Sequence of chain 29.E:
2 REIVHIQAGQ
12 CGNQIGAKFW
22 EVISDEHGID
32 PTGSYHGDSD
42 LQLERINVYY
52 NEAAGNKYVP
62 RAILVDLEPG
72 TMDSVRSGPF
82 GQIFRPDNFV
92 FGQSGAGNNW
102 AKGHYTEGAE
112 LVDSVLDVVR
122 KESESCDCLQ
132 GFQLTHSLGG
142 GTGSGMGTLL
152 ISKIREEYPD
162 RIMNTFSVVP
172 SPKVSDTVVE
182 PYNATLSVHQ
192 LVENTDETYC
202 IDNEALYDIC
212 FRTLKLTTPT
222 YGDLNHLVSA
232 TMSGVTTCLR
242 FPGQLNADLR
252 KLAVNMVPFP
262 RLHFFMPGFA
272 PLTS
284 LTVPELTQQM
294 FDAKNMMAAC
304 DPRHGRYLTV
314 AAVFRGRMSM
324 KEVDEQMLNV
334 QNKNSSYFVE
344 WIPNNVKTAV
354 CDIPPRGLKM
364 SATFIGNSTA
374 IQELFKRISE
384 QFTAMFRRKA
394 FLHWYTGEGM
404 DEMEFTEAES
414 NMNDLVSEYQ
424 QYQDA

Sequence of chain 29.D:
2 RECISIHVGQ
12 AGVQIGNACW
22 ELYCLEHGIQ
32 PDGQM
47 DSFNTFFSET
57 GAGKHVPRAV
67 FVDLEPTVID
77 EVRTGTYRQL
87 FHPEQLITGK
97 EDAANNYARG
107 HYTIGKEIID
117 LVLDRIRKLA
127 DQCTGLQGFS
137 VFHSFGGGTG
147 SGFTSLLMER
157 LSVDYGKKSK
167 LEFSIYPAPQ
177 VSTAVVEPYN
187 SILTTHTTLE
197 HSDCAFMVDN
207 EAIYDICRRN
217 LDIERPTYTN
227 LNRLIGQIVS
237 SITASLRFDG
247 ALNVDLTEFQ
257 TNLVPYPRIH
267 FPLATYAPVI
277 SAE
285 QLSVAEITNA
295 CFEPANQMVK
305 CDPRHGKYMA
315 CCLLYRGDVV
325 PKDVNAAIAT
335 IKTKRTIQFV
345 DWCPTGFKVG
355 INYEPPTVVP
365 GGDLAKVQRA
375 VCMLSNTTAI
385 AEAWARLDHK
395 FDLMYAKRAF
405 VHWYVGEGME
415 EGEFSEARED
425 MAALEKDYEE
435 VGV

Binding-site contacts:
Ligand atom C18 contacts residue MET257 of chain 29.E at 3.5 Å (hydrophobic).
Ligand atom C5 contacts residue LEU253 of chain 29.E at 3.8 Å (hydrophobic).
Ligand atom C5 contacts residue CYS239 of chain 29.E at 3.8 Å (hydrophobic).
Ligand atom C2 contacts residue ALA314 of chain 29.E at 3.8 Å (hydrophobic).
Ligand atom C17 contacts residue LYS350 of chain 29.E at 3.9 Å.
Ligand atom C22 contacts residue LEU253 of chain 29.E at 3.4 Å (hydrophobic).
Ligand atom C6 contacts residue LEU240 of chain 29.E at 3.7 Å (hydrophobic).
Ligand atom C18 contacts residue VAL181 of chain 29.D at 3.8 Å (hydrophobic).
Ligand atom C3 contacts residue CYS239 of chain 29.E at 3.7 Å (hydrophobic).
Ligand atom O6 contacts residue ASN256 of chain 29.E at 3.6 Å.
Ligand atom C9 contacts residue LEU253 of chain 29.E at 3.8 Å (hydrophobic).
Ligand atom C1 contacts residue LEU253 of chain 29.E at 3.4 Å (hydrophobic).
Ligand atom O5 contacts residue LYS350 of chain 29.E at 2.9 Å.
Ligand atom C7 contacts residue ALA248 of chain 29.E at 3.3 Å (hydrophobic).
Ligand atom O3 contacts residue CYS239 of chain 29.E at 3.2 Å (h-bond).
Ligand atom O1 contacts residue LEU253 of chain 29.E at 3.9 Å.
Ligand atom S1 contacts residue THR179 of chain 29.D at 3.8 Å.
Ligand atom C7 contacts residue LEU253 of chain 29.E at 3.9 Å (hydrophobic).
Ligand atom O6 contacts residue VAL181 of chain 29.D at 3.1 Å.
Ligand atom C4 contacts residue ILE368 of chain 29.E at 3.3 Å (hydrophobic).
Ligand atom O5 contacts residue ALA180 of chain 29.D at 3.7 Å.
Ligand atom C19 contacts residue ASN256 of chain 29.E at 3.8 Å.
Ligand atom C16 contacts residue LYS350 of chain 29.E at 3.4 Å.
Ligand atom C18 contacts residue VAL313 of chain 29.E at 3.3 Å (hydrophobic).
Ligand atom O2 contacts residue CYS239 of chain 29.E at 3.1 Å (h-bond).
Ligand atom O5 contacts residue VAL181 of chain 29.D at 3.8 Å.
Ligand atom C6 contacts residue CYS239 of chain 29.E at 3.8 Å (hydrophobic).
Ligand atom C17 contacts residue ASN256 of chain 29.E at 3.8 Å.
Ligand atom C20 contacts residue LEU253 of chain 29.E at 3.9 Å (hydrophobic).
Ligand atom O5 contacts residue THR179 of chain 29.D at 3.9 Å.
Ligand atom C8 contacts residue LEU253 of chain 29.E at 3.7 Å (hydrophobic).
Ligand atom C3 contacts residue LEU253 of chain 29.E at 3.6 Å (hydrophobic).
Ligand atom C12 contacts residue LEU246 of chain 29.E at 3.8 Å (hydrophobic).
Ligand atom C6 contacts residue VAL236 of chain 29.E at 3.8 Å (hydrophobic).
Ligand atom O3 contacts residue ALA248 of chain 29.E at 3.2 Å.
Ligand atom O1 contacts residue ALA314 of chain 29.E at 3.3 Å.
Ligand atom O4 contacts residue LEU246 of chain 29.E at 3.8 Å.
Ligand atom S1 contacts residue SER178 of chain 29.D at 3.1 Å.
Ligand atom C4 contacts residue VAL236 of chain 29.E at 3.8 Å (hydrophobic).
Ligand atom C5 contacts residue ALA248 of chain 29.E at 3.8 Å (hydrophobic).

A protein and the small-molecule ligand that binds it are described below.
Small molecule (SMILES): COc1cc2c(c(OC)c1OC)-c1ccc(OC)c(=O)cc1[C@@H](NC(=O)CS)CC2